A small-molecule ligand and the protein it binds are described below.
Small molecule (SMILES): CC(=O)N[C@H]1[C@H](O[C@H]2[C@H](O)[C@@H](NC(C)=O)CO[C@@H]2CO)O[C@H](CO)[C@@H](O)[C@@H]1O

Binding-site contacts:
Ligand atom C7 contacts residue ASN279 of chain 1.C at 3.2 Å.
Ligand atom C4 contacts residue ASN279 of chain 1.C at 4.2 Å.
Ligand atom C5 contacts residue ASN292 of chain 1.C at 3.9 Å.
Ligand atom C1 contacts residue VAL291 of chain 1.C at 3.5 Å (hydrophobic).
Ligand atom O5 contacts residue ASN292 of chain 1.C at 3.7 Å.
Ligand atom O5 contacts residue ASN279 of chain 1.C at 2.3 Å (h-bond).
Ligand atom C8 contacts residue SER39 of chain 1.C at 3.4 Å.
Ligand atom C1 contacts residue ASN279 of chain 1.C at 1.4 Å.
Ligand atom C8 contacts residue ASN279 of chain 1.C at 4.5 Å.
Ligand atom O5 contacts residue VAL291 of chain 1.C at 4.5 Å.
Ligand atom C5 contacts residue ASN279 of chain 1.C at 3.6 Å.
Ligand atom C3 contacts residue VAL291 of chain 1.C at 4.1 Å (hydrophobic).
Ligand atom C8 contacts residue GLU69 of chain 1.D at 3.5 Å.
Ligand atom C1 contacts residue ASN292 of chain 1.C at 4.0 Å.
Ligand atom N2 contacts residue VAL291 of chain 1.C at 3.6 Å (h-bond).
Ligand atom C8 contacts residue VAL291 of chain 1.C at 4.3 Å (hydrophobic).
Ligand atom C2 contacts residue ASN279 of chain 1.C at 2.4 Å.
Ligand atom N2 contacts residue ASN279 of chain 1.C at 3.0 Å (h-bond).
Ligand atom C3 contacts residue ASN279 of chain 1.C at 3.8 Å.
Ligand atom C6 contacts residue ASN292 of chain 1.C at 4.1 Å.
Ligand atom C2 contacts residue VAL291 of chain 1.C at 3.9 Å (hydrophobic).
Ligand atom C7 contacts residue VAL291 of chain 1.C at 4.3 Å (hydrophobic).
Ligand atom O7 contacts residue ASN279 of chain 1.C at 3.0 Å (h-bond).

Sequence of chain 1.D:
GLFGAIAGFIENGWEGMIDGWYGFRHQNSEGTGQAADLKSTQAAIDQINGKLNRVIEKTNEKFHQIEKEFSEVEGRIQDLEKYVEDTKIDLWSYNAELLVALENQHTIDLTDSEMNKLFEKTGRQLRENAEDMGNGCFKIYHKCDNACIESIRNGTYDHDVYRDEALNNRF

Sequence of chain 1.C:
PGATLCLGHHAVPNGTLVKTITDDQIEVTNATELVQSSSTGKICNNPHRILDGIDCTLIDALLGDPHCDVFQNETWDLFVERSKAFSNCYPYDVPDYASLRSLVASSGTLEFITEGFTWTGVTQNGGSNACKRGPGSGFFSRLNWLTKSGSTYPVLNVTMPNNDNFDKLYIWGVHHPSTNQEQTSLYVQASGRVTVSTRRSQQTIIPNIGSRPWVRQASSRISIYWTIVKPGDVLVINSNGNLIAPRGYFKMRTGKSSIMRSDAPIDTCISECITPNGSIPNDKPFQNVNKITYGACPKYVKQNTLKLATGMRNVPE